Sequence of chain 1.E:
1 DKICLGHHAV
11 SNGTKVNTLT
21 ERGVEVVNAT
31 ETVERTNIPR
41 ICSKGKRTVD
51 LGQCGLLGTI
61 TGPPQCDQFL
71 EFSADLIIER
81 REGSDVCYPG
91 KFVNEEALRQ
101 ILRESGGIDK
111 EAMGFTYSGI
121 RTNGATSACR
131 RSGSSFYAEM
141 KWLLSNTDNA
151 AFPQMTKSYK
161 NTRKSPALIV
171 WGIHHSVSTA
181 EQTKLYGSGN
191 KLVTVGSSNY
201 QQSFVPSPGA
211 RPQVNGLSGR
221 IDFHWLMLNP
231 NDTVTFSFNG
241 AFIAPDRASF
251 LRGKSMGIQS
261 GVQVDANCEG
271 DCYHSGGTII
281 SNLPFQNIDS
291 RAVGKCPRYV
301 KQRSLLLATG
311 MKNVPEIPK

Binding-site contacts:
Ligand atom C6 contacts residue ARG99 of chain 1.H at 4.3 Å.
Ligand atom O5 contacts residue ASN28 of chain 1.E at 2.3 Å (h-bond).
Ligand atom C6 contacts residue SER103 of chain 1.H at 4.3 Å.
Ligand atom C4 contacts residue ASN28 of chain 1.E at 4.2 Å.
Ligand atom O7 contacts residue VAL27 of chain 1.E at 3.8 Å.
Ligand atom N2 contacts residue ASN28 of chain 1.E at 2.9 Å (h-bond).
Ligand atom C2 contacts residue ASP101 of chain 1.H at 4.5 Å.
Ligand atom C8 contacts residue VAL10 of chain 1.E at 4.1 Å (hydrophobic).
Ligand atom C8 contacts residue ASN28 of chain 1.E at 4.3 Å.
Ligand atom O6 contacts residue ARG99 of chain 1.H at 3.3 Å (salt-bridge).
Ligand atom O2 contacts residue ARG99 of chain 1.H at 4.5 Å.
Ligand atom O6 contacts residue SER103 of chain 1.H at 3.6 Å.
Ligand atom C1 contacts residue ASN28 of chain 1.E at 1.4 Å.
Ligand atom O5 contacts residue ARG99 of chain 1.H at 4.4 Å.
Ligand atom O3 contacts residue ASP101 of chain 1.H at 4.5 Å.
Ligand atom O6 contacts residue LYS55 of chain 1.L at 4.5 Å.
Ligand atom O6 contacts residue ASP33 of chain 1.L at 3.3 Å (salt-bridge).
Ligand atom C2 contacts residue ASN28 of chain 1.E at 2.5 Å.
Ligand atom C7 contacts residue VAL27 of chain 1.E at 3.9 Å (hydrophobic).
Ligand atom C4 contacts residue ARG99 of chain 1.H at 4.0 Å.
Ligand atom C8 contacts residue VAL27 of chain 1.E at 3.7 Å (hydrophobic).
Ligand atom C5 contacts residue ARG99 of chain 1.H at 4.5 Å.
Ligand atom C6 contacts residue ASP33 of chain 1.L at 3.5 Å.
Ligand atom C7 contacts residue ASN28 of chain 1.E at 3.0 Å.
Ligand atom O6 contacts residue ASP104 of chain 1.H at 4.4 Å.
Ligand atom O7 contacts residue ASN28 of chain 1.E at 2.6 Å (h-bond).
Ligand atom O2 contacts residue ASP101 of chain 1.H at 3.4 Å (salt-bridge).
Ligand atom C3 contacts residue ASN28 of chain 1.E at 3.8 Å.
Ligand atom C5 contacts residue ASN28 of chain 1.E at 3.6 Å.

A small-molecule ligand and the protein it binds are described below.
Small molecule (SMILES): CC(=O)N[C@H]1[C@H](O[C@H]2[C@H](O)[C@@H](NC(C)=O)CO[C@@H]2CO)O[C@H](CO)[C@@H](O[C@@H]2O[C@H](CO)[C@@H](O)[C@H](O)[C@@H]2O)[C@@H]1O

Sequence of chain 1.L:
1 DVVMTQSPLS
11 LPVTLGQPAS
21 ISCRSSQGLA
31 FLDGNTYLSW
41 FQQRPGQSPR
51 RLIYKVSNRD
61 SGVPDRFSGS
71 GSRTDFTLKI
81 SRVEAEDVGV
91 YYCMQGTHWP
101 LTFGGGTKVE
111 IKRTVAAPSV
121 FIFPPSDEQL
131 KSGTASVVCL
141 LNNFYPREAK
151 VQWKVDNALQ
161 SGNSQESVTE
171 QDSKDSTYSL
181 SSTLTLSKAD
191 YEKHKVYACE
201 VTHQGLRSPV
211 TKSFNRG

Sequence of chain 1.H:
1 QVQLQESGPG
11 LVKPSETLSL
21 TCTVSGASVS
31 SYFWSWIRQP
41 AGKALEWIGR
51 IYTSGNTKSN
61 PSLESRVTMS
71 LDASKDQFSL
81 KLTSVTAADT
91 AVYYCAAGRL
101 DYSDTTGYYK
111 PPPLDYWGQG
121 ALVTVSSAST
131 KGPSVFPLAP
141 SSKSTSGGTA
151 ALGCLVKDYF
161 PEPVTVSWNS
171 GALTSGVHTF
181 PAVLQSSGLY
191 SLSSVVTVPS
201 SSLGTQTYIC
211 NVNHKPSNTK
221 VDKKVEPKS